The small molecule below binds the protein below.
Small molecule (SMILES): CC[C@H]1OC(=O)[C@H](C)[C@@H](OC(=O)N2CCC[C@@H]2c2cccnc2)[C@H](C)[C@@H](O[C@@H]2O[C@H](C)C[C@H](N(C)C)[C@H]2O)[C@](C)(OC)C[C@@H](C)C(=O)[C@H](C)[C@H]2NC(=O)O[C@@]21C

Sequence of chain 1.Z:
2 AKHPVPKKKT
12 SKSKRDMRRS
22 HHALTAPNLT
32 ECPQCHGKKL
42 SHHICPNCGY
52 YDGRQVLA

Sequence of chain 1.R:
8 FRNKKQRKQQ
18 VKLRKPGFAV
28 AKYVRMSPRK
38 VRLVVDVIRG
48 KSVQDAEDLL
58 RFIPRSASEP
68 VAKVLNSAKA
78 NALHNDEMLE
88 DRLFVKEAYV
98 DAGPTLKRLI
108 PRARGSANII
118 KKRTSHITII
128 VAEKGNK

Binding-site contacts:
Ligand atom C24 contacts residue ARG111 of chain 1.R at 4.3 Å.
Ligand atom C25 contacts residue ALA2 of chain 1.Z at 3.2 Å (hydrophobic).
Ligand atom O18 contacts residue ARG111 of chain 1.R at 4.4 Å.
Ligand atom O31 contacts residue ARG111 of chain 1.R at 4.2 Å.